Binding-site contacts:
Ligand atom O3D contacts residue GLU381 of chain 2.A at 2.7 Å (salt-bridge).
Ligand atom O3B contacts residue SER178 of chain 2.A at 3.5 Å.
Ligand atom O3B contacts residue LYS176 of chain 2.A at 3.1 Å (salt-bridge).
Ligand atom N1A contacts residue GLY213 of chain 2.A at 3.4 Å.
Ligand atom PN contacts residue PHE152 of chain 2.A at 3.5 Å.
Ligand atom O3 contacts residue SER230 of chain 2.A at 3.5 Å (h-bond).
Ligand atom O1X contacts residue SER209 of chain 2.A at 2.8 Å (h-bond).
Ligand atom O2D contacts residue GLU251 of chain 2.A at 3.5 Å (salt-bridge).
Ligand atom O1A contacts residue THR233 of chain 2.A at 3.5 Å.
Ligand atom C5B contacts residue THR228 of chain 2.A at 3.6 Å.
Ligand atom O3B contacts residue LEU150 of chain 2.A at 2.6 Å (h-bond).
Ligand atom C5A contacts residue SER209 of chain 2.A at 3.6 Å.
Ligand atom O2N contacts residue PHE152 of chain 2.A at 3.2 Å (h-bond).
Ligand atom O2B contacts residue LYS176 of chain 2.A at 2.9 Å (salt-bridge).
Ligand atom O2X contacts residue SER178 of chain 2.A at 3.1 Å (h-bond).
Ligand atom O2D contacts residue GLY229 of chain 2.A at 3.0 Å (h-bond).
Ligand atom O4B contacts residue ILE149 of chain 2.A at 3.1 Å.
Ligand atom P2B contacts residue SER209 of chain 2.A at 3.4 Å.
Ligand atom O3D contacts residue GLY229 of chain 2.A at 3.2 Å (h-bond).
Ligand atom N7A contacts residue THR233 of chain 2.A at 3.2 Å.
Ligand atom C1B contacts residue ILE149 of chain 2.A at 3.6 Å (hydrophobic).
Ligand atom C8A contacts residue THR233 of chain 2.A at 3.2 Å.
Ligand atom C2D contacts residue CYS285 of chain 2.A at 3.4 Å (hydrophobic).
Ligand atom O2D contacts residue LEU252 of chain 2.A at 3.1 Å (h-bond).
Ligand atom O1A contacts residue SER230 of chain 2.A at 2.9 Å (h-bond).
Ligand atom N1A contacts residue ILE237 of chain 2.A at 3.6 Å.
Ligand atom C4D contacts residue GLY229 of chain 2.A at 3.4 Å.
Ligand atom O1N contacts residue PHE152 of chain 2.A at 3.1 Å.
Ligand atom C3B contacts residue LEU150 of chain 2.A at 3.2 Å (hydrophobic).
Ligand atom O2N contacts residue PRO151 of chain 2.A at 3.4 Å.
Ligand atom C3D contacts residue PHE383 of chain 2.A at 3.6 Å (hydrophobic).
Ligand atom C2A contacts residue ILE237 of chain 2.A at 3.6 Å (hydrophobic).
Ligand atom O3X contacts residue LYS176 of chain 2.A at 3.5 Å (salt-bridge).
Ligand atom C4B contacts residue LEU150 of chain 2.A at 3.4 Å (hydrophobic).
Ligand atom O3X contacts residue ILE179 of chain 2.A at 2.9 Å (h-bond).
Ligand atom C2A contacts residue GLY213 of chain 2.A at 3.4 Å.
Ligand atom O3 contacts residue GLY229 of chain 2.A at 3.4 Å.
Ligand atom O2B contacts residue SER209 of chain 2.A at 3.1 Å (h-bond).
Ligand atom C4B contacts residue ILE149 of chain 2.A at 3.4 Å (hydrophobic).
Ligand atom N9A contacts residue SER209 of chain 2.A at 3.6 Å.

This protein binds this small molecule.
Small molecule (SMILES): Nc1ncnc2c1ncn2[C@@H]1O[C@H](CO[P](=O)(O)O[P](=O)(O)OC[C@H]2OC[C@H](O)[C@@H]2O)[C@@H](O)[C@H]1OP(=O)(O)O

Sequence of chain 2.A:
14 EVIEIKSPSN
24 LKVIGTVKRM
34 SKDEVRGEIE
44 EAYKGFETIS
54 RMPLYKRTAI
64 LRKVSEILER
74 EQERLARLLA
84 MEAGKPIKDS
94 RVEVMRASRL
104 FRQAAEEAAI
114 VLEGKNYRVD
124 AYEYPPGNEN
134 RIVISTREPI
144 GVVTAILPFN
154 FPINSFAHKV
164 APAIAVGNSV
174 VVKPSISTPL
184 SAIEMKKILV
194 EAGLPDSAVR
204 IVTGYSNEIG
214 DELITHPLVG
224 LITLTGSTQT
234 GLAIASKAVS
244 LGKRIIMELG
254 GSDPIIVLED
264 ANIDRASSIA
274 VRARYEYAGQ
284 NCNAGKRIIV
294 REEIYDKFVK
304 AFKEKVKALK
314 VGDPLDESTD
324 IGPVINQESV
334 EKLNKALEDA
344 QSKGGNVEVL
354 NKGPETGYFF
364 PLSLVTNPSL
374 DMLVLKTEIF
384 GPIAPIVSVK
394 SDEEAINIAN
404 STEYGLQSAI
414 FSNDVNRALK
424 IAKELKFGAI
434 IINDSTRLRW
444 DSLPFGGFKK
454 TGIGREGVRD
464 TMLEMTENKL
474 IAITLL